Sequence of chain 1.A:
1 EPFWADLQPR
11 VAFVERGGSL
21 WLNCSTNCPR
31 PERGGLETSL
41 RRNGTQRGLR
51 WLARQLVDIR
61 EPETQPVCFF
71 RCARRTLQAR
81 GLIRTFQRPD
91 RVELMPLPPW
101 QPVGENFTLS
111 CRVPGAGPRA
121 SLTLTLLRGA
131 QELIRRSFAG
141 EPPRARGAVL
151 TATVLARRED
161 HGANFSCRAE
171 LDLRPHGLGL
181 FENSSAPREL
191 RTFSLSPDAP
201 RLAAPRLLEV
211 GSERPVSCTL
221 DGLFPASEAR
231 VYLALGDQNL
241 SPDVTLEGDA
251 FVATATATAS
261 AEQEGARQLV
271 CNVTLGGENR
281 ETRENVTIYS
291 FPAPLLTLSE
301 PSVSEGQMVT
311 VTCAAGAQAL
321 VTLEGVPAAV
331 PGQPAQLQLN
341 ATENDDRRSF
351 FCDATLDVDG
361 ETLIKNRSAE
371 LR

The small molecule below binds the protein below.
Small molecule (SMILES): CC(=O)N[C@H]1[C@H](O[C@H]2[C@H](O)[C@@H](NC(C)=O)CO[C@@H]2CO)O[C@H](CO)[C@@H](O[C@@H]2O[C@H](CO[C@H]3O[C@H](CO)[C@@H](O)[C@H](O)[C@@H]3O)[C@@H](O)[C@H](O)[C@@H]2O)[C@@H]1O

Binding-site contacts:
Ligand atom C7 contacts residue ASN43 of chain 1.A at 4.1 Å.
Ligand atom N2 contacts residue ASN43 of chain 1.A at 3.1 Å (h-bond).
Ligand atom C1 contacts residue GLY44 of chain 1.A at 4.1 Å.
Ligand atom C4 contacts residue ASN43 of chain 1.A at 4.1 Å.
Ligand atom C1 contacts residue GLN55 of chain 1.A at 4.2 Å.
Ligand atom O6 contacts residue GLN55 of chain 1.A at 4.2 Å.
Ligand atom O3 contacts residue ASN43 of chain 1.A at 3.6 Å (h-bond).
Ligand atom O7 contacts residue ASN43 of chain 1.A at 4.4 Å.
Ligand atom C2 contacts residue ASN43 of chain 1.A at 2.2 Å.
Ligand atom C1 contacts residue ASN43 of chain 1.A at 1.4 Å.
Ligand atom O7 contacts residue GLN55 of chain 1.A at 4.2 Å.
Ligand atom C3 contacts residue ASN43 of chain 1.A at 3.4 Å.
Ligand atom C5 contacts residue ASN43 of chain 1.A at 3.6 Å.
Ligand atom O5 contacts residue ASN43 of chain 1.A at 2.4 Å (h-bond).